Sequence of chain 1.J:
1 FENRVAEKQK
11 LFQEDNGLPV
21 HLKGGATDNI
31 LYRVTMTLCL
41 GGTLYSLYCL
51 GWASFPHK

This small molecule binds to this protein.
Small molecule (SMILES): C[C@H](CCC(=O)O)[C@H]1CC[C@H]2[C@@H]3[C@H](O)C[C@@H]4C[C@H](O)CC[C@]4(C)[C@H]3C[C@H](O)[C@]12C

Binding-site contacts:
Ligand atom O26 contacts residue ARG154 of chain 1.C at 3.1 Å (salt-bridge).
Ligand atom C19 contacts residue PHE217 of chain 1.C at 3.5 Å (hydrophobic).
Ligand atom C6 contacts residue PHE162 of chain 1.C at 3.7 Å (hydrophobic).
Ligand atom C15 contacts residue LEU158 of chain 1.C at 3.9 Å (hydrophobic).
Ligand atom O26 contacts residue PHE1 of chain 1.J at 3.9 Å.
Ligand atom C3 contacts residue PHE162 of chain 1.C at 4.3 Å (hydrophobic).
Ligand atom C7 contacts residue GLN159 of chain 1.C at 4.0 Å.
Ligand atom C5 contacts residue PHE162 of chain 1.C at 3.6 Å (hydrophobic).
Ligand atom C18 contacts residue PHE217 of chain 1.C at 4.4 Å (hydrophobic).
Ligand atom C23 contacts residue LEU158 of chain 1.C at 4.3 Å (hydrophobic).
Ligand atom C6 contacts residue LEU158 of chain 1.C at 4.3 Å (hydrophobic).
Ligand atom C4 contacts residue PHE162 of chain 1.C at 4.2 Å (hydrophobic).
Ligand atom C18 contacts residue LEU221 of chain 1.C at 3.6 Å (hydrophobic).
Ligand atom C10 contacts residue PHE162 of chain 1.C at 4.2 Å (hydrophobic).
Ligand atom C15 contacts residue LYS155 of chain 1.C at 4.3 Å.
Ligand atom C7 contacts residue LEU158 of chain 1.C at 4.4 Å (hydrophobic).
Ligand atom C24 contacts residue PHE1 of chain 1.J at 4.2 Å (hydrophobic).
Ligand atom O25 contacts residue PHE1 of chain 1.J at 3.2 Å (h-bond).
Ligand atom C24 contacts residue ARG154 of chain 1.C at 3.0 Å.
Ligand atom O7 contacts residue GLN159 of chain 1.C at 4.3 Å.
Ligand atom C19 contacts residue PHE162 of chain 1.C at 3.4 Å (hydrophobic).
Ligand atom C18 contacts residue LEU158 of chain 1.C at 4.0 Å (hydrophobic).
Ligand atom C1 contacts residue PHE162 of chain 1.C at 4.3 Å (hydrophobic).
Ligand atom C6 contacts residue GLN159 of chain 1.C at 4.0 Å.
Ligand atom C23 contacts residue ARG154 of chain 1.C at 3.4 Å.
Ligand atom C21 contacts residue PHE1 of chain 1.J at 4.4 Å (hydrophobic).
Ligand atom C16 contacts residue LEU158 of chain 1.C at 4.1 Å (hydrophobic).
Ligand atom O25 contacts residue ARG154 of chain 1.C at 3.0 Å (salt-bridge).

Sequence of chain 1.C:
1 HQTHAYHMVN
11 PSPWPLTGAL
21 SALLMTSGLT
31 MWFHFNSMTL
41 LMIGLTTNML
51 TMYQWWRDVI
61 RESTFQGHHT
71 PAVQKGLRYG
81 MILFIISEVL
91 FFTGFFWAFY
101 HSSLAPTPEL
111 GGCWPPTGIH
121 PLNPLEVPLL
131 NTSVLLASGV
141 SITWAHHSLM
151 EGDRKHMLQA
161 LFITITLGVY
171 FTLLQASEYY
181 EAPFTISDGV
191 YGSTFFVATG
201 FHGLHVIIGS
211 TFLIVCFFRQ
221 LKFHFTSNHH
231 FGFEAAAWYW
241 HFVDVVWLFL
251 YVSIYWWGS